A small-molecule ligand and the protein it binds are described below.
Small molecule (SMILES): CNC(=O)C[C@@H](Cc1ccc(Cl)c(Cl)c1)NC(=O)CN1C(=O)[C@@H](NC(=O)C[C@@H](N)Cc2ccc(Br)cc2)CCc2ccccc21

Binding-site contacts:
Ligand atom C9 contacts residue MET66 of chain 1.B at 3.8 Å (hydrophobic).
Ligand atom CL1 contacts residue PHE105 of chain 1.B at 3.8 Å.
Ligand atom CL contacts residue MET85 of chain 1.B at 3.9 Å.
Ligand atom CL1 contacts residue LEU102 of chain 1.B at 3.9 Å.
Ligand atom CL contacts residue PHE105 of chain 1.B at 3.5 Å.
Ligand atom C26 contacts residue ARG98 of chain 1.B at 4.0 Å.
Ligand atom C16 contacts residue THR101 of chain 1.B at 3.9 Å.
Ligand atom N contacts residue HIS87 of chain 1.B at 3.9 Å.
Ligand atom C16 contacts residue ALA62 of chain 1.B at 3.8 Å (hydrophobic).
Ligand atom C27 contacts residue ARG98 of chain 1.B at 3.6 Å.
Ligand atom O1 contacts residue LYS69 of chain 1.B at 3.9 Å.
Ligand atom C28 contacts residue HIS87 of chain 1.B at 3.4 Å.
Ligand atom C25 contacts residue HIS87 of chain 1.B at 3.7 Å.
Ligand atom C32 contacts residue ARG98 of chain 1.B at 3.7 Å.
Ligand atom O contacts residue VAL84 of chain 1.B at 3.9 Å.
Ligand atom C11 contacts residue MET66 of chain 1.B at 3.9 Å (hydrophobic).
Ligand atom C17 contacts residue ALA62 of chain 1.B at 3.9 Å (hydrophobic).
Ligand atom C29 contacts residue ARG98 of chain 1.B at 3.5 Å.
Ligand atom C29 contacts residue VAL88 of chain 1.B at 3.7 Å (hydrophobic).
Ligand atom BR contacts residue THR101 of chain 1.B at 3.9 Å.
Ligand atom BR contacts residue ARG98 of chain 1.B at 4.0 Å.
Ligand atom C16 contacts residue HIS59 of chain 1.B at 3.3 Å.
Ligand atom C15 contacts residue MET66 of chain 1.B at 3.5 Å (hydrophobic).
Ligand atom C10 contacts residue VAL84 of chain 1.B at 3.7 Å (hydrophobic).
Ligand atom C10 contacts residue MET66 of chain 1.B at 3.9 Å (hydrophobic).
Ligand atom C7 contacts residue VAL88 of chain 1.B at 3.9 Å (hydrophobic).
Ligand atom CL1 contacts residue THR101 of chain 1.B at 3.8 Å.
Ligand atom C28 contacts residue VAL88 of chain 1.B at 3.7 Å (hydrophobic).
Ligand atom N4 contacts residue HIS87 of chain 1.B at 4.0 Å.
Ligand atom O1 contacts residue MET66 of chain 1.B at 3.3 Å.
Ligand atom C15 contacts residue ALA62 of chain 1.B at 3.9 Å (hydrophobic).
Ligand atom N4 contacts residue SER90 of chain 1.B at 4.0 Å.
Ligand atom C4 contacts residue HIS87 of chain 1.B at 3.7 Å.
Ligand atom C17 contacts residue HIS59 of chain 1.B at 3.5 Å.
Ligand atom C26 contacts residue HIS87 of chain 1.B at 4.0 Å.
Ligand atom C31 contacts residue ARG98 of chain 1.B at 3.6 Å.
Ligand atom C30 contacts residue ARG98 of chain 1.B at 3.6 Å.
Ligand atom C contacts residue HIS87 of chain 1.B at 3.6 Å.
Ligand atom C28 contacts residue ARG98 of chain 1.B at 3.7 Å.
Ligand atom C14 contacts residue MET66 of chain 1.B at 3.5 Å (hydrophobic).

Sequence of chain 1.B:
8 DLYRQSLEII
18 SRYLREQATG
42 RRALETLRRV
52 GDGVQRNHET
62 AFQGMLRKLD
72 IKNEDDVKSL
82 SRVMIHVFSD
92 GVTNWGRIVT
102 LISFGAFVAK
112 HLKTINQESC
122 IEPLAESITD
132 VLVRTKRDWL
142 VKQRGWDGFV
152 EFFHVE